Sequence of chain 1.A:
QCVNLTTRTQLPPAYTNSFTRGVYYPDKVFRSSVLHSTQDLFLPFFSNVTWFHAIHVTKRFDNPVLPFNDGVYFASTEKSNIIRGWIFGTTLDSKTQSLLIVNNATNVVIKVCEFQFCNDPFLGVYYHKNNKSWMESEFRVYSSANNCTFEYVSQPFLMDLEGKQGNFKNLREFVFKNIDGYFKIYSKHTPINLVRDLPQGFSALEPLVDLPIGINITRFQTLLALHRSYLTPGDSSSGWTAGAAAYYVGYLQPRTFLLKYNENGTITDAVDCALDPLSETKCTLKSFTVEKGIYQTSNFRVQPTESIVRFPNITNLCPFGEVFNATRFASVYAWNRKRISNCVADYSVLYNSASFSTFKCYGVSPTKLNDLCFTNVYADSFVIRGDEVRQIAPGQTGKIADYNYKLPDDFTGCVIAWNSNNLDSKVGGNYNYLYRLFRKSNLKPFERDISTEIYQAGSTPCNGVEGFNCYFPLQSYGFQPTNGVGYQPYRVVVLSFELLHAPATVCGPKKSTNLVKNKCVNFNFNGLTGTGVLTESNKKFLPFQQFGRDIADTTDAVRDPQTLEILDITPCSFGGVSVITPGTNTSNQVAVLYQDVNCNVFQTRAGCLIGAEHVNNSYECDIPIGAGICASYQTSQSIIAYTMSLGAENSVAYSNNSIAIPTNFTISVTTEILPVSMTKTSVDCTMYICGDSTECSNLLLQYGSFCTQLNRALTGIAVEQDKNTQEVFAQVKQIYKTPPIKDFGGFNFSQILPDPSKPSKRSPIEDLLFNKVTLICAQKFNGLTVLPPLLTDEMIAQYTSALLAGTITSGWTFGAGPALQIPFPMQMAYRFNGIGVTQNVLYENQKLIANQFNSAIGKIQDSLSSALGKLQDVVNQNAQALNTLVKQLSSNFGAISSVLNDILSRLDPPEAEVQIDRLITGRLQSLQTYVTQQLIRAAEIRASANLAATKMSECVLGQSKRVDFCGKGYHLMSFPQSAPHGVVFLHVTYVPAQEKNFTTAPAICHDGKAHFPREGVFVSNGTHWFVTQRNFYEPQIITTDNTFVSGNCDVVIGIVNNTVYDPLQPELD

A protein and the small-molecule ligand that binds it are described below.
Small molecule (SMILES): CC(=O)N[C@@H]1[C@@H](O)[C@H](O)[C@@H](CO)O[C@H]1O

Binding-site contacts:
Ligand atom C8 contacts residue THR294 of chain 1.A at 4.1 Å.
Ligand atom C1 contacts residue ASN590 of chain 1.A at 1.4 Å.
Ligand atom N2 contacts residue ASN590 of chain 1.A at 2.9 Å (h-bond).
Ligand atom O7 contacts residue ASN590 of chain 1.A at 3.5 Å.
Ligand atom C4 contacts residue ASN590 of chain 1.A at 4.2 Å.
Ligand atom O5 contacts residue ASN590 of chain 1.A at 2.4 Å (h-bond).
Ligand atom C7 contacts residue ASN590 of chain 1.A at 3.5 Å.
Ligand atom C5 contacts residue ASN590 of chain 1.A at 3.7 Å.
Ligand atom C2 contacts residue ASN590 of chain 1.A at 2.5 Å.
Ligand atom C3 contacts residue ASN590 of chain 1.A at 3.8 Å.